This protein binds this small molecule.
Small molecule (SMILES): CN[C@@H]1C[C@H]2O[C@@](C)([C@@H]1OC)n1c3ccccc3c3c4c(c5c6ccccc6n2c5c31)C(=O)N[C@@H]4O

Binding-site contacts:
Ligand atom O5 contacts residue PHE83 of chain 1.C at 3.3 Å.
Ligand atom C8 contacts residue GLU82 of chain 1.C at 3.5 Å.
Ligand atom O5 contacts residue GLU82 of chain 1.C at 3.5 Å (salt-bridge).
Ligand atom C27 contacts residue ASN133 of chain 1.C at 3.7 Å.
Ligand atom C9 contacts residue ALA32 of chain 1.C at 3.8 Å (hydrophobic).
Ligand atom N4 contacts residue GLN132 of chain 1.C at 3.0 Å (h-bond).
Ligand atom C7 contacts residue LEU135 of chain 1.C at 3.4 Å (hydrophobic).
Ligand atom C9 contacts residue VAL65 of chain 1.C at 3.8 Å (hydrophobic).
Ligand atom O5 contacts residue ALA32 of chain 1.C at 3.8 Å.
Ligand atom O4 contacts residue ILE11 of chain 1.C at 3.7 Å.
Ligand atom N2 contacts residue VAL19 of chain 1.C at 3.7 Å.
Ligand atom C15 contacts residue ASP146 of chain 1.C at 3.8 Å.
Ligand atom C3 contacts residue LEU84 of chain 1.C at 3.2 Å (hydrophobic).
Ligand atom C10 contacts residue LEU135 of chain 1.C at 3.7 Å (hydrophobic).
Ligand atom N1 contacts residue VAL65 of chain 1.C at 3.8 Å.
Ligand atom C14 contacts residue GLU52 of chain 1.C at 3.8 Å.
Ligand atom C20 contacts residue ILE11 of chain 1.C at 3.8 Å (hydrophobic).
Ligand atom C6 contacts residue ILE11 of chain 1.C at 3.7 Å (hydrophobic).
Ligand atom C8 contacts residue ALA32 of chain 1.C at 3.5 Å (hydrophobic).
Ligand atom C27 contacts residue GLN132 of chain 1.C at 3.4 Å.
Ligand atom C5 contacts residue ILE11 of chain 1.C at 3.5 Å (hydrophobic).
Ligand atom C28 contacts residue GLN132 of chain 1.C at 3.8 Å.
Ligand atom O37 contacts residue LEU135 of chain 1.C at 3.8 Å.
Ligand atom O4 contacts residue GLY12 of chain 1.C at 3.3 Å.
Ligand atom C25 contacts residue ILE11 of chain 1.C at 3.1 Å (hydrophobic).
Ligand atom C3 contacts residue HIS85 of chain 1.C at 3.5 Å.
Ligand atom N1 contacts residue GLU82 of chain 1.C at 2.8 Å (salt-bridge).
Ligand atom O6 contacts residue GLN132 of chain 1.C at 3.5 Å (h-bond).
Ligand atom C4 contacts residue LEU84 of chain 1.C at 3.1 Å (hydrophobic).
Ligand atom N1 contacts residue ALA32 of chain 1.C at 3.4 Å.
Ligand atom C17 contacts residue VAL19 of chain 1.C at 3.7 Å (hydrophobic).
Ligand atom C6 contacts residue LEU135 of chain 1.C at 3.7 Å (hydrophobic).
Ligand atom C8 contacts residue LEU135 of chain 1.C at 3.6 Å (hydrophobic).
Ligand atom N1 contacts residue PHE81 of chain 1.C at 3.7 Å.
Ligand atom C14 contacts residue LYS34 of chain 1.C at 3.8 Å.
Ligand atom C9 contacts residue PHE81 of chain 1.C at 3.5 Å (hydrophobic).
Ligand atom O5 contacts residue LEU84 of chain 1.C at 2.8 Å (h-bond).
Ligand atom O37 contacts residue VAL65 of chain 1.C at 3.0 Å.
Ligand atom C26 contacts residue VAL19 of chain 1.C at 3.8 Å (hydrophobic).
Ligand atom C15 contacts residue LYS34 of chain 1.C at 3.7 Å.

Sequence of chain 1.C:
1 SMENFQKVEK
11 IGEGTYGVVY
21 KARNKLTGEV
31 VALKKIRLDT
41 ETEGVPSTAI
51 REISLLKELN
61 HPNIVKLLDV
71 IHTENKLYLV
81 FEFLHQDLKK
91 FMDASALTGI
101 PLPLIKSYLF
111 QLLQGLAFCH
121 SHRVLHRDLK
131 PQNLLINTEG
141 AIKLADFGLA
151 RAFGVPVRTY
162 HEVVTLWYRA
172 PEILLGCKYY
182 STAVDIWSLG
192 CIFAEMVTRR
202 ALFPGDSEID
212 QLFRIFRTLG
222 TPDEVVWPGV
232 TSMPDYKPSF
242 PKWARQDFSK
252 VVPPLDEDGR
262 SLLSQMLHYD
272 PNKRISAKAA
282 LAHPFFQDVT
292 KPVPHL